Binding-site contacts:
Ligand atom C9 contacts residue LYS269 of chain 1.B at 3.3 Å.
Ligand atom C8 contacts residue LYS269 of chain 1.B at 3.9 Å.
Ligand atom C4 contacts residue ASP324 of chain 1.B at 4.1 Å.
Ligand atom C1A contacts residue MET131 of chain 1.B at 4.1 Å (hydrophobic).
Ligand atom C6 contacts residue MET131 of chain 1.B at 4.0 Å (hydrophobic).
Ligand atom C4 contacts residue HIS328 of chain 1.B at 4.3 Å.
Ligand atom C3 contacts residue VAL327 of chain 1.B at 4.1 Å (hydrophobic).
Ligand atom C6 contacts residue HIS135 of chain 1.B at 3.4 Å.
Ligand atom N1 contacts residue ASP324 of chain 1.B at 4.0 Å.
Ligand atom C2 contacts residue ASP324 of chain 1.B at 3.8 Å.
Ligand atom N10 contacts residue ILE271 of chain 1.B at 4.2 Å.
Ligand atom C8 contacts residue PRO267 of chain 1.B at 3.8 Å (hydrophobic).
Ligand atom N10 contacts residue LYS269 of chain 1.B at 4.4 Å.
Ligand atom C9 contacts residue ILE271 of chain 1.B at 3.6 Å (hydrophobic).
Ligand atom C4A contacts residue MET131 of chain 1.B at 3.5 Å (hydrophobic).
Ligand atom C8 contacts residue ILE271 of chain 1.B at 3.8 Å (hydrophobic).
Ligand atom C7 contacts residue PRO267 of chain 1.B at 4.1 Å (hydrophobic).
Ligand atom C7 contacts residue ILE271 of chain 1.B at 4.3 Å (hydrophobic).
Ligand atom C3 contacts residue ASP324 of chain 1.B at 3.8 Å.
Ligand atom C5 contacts residue HIS135 of chain 1.B at 3.4 Å.
Ligand atom C4 contacts residue MET131 of chain 1.B at 3.8 Å (hydrophobic).
Ligand atom C5 contacts residue MET131 of chain 1.B at 3.5 Å (hydrophobic).

Sequence of chain 1.B:
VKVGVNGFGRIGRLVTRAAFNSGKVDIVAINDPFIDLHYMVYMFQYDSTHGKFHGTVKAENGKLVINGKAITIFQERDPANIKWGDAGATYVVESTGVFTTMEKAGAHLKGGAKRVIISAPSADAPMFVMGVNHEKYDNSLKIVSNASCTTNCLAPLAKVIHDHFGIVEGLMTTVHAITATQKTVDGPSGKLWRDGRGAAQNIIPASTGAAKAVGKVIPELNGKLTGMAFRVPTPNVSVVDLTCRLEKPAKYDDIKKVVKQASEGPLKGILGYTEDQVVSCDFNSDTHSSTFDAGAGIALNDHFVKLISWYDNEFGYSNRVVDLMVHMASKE

A protein and the small-molecule ligand that binds it are described below.
Small molecule (SMILES): c1cnc2c(c1)ccc1cccnc12